Sequence of chain 2.A:
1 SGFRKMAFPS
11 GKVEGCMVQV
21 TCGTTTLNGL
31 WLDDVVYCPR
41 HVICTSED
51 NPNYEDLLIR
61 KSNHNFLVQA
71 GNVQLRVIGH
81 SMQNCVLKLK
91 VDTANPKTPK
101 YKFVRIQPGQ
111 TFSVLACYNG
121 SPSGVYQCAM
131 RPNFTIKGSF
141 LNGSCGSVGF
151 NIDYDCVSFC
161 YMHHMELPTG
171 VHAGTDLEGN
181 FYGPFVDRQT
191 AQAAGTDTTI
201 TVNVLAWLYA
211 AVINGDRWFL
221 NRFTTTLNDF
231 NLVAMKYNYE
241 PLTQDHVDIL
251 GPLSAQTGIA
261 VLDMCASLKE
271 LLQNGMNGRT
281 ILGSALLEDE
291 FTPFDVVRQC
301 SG

The small molecule below binds the protein below.
Small molecule (SMILES): O=Cc1cccs1

Binding-site contacts:
Ligand atom O1 contacts residue HIS164 of chain 2.A at 3.3 Å (h-bond).
Ligand atom C4 contacts residue HIS164 of chain 2.A at 3.5 Å.
Ligand atom C6 contacts residue HIS41 of chain 2.A at 3.7 Å.
Ligand atom C2 contacts residue LEU27 of chain 2.A at 4.3 Å (hydrophobic).
Ligand atom C2 contacts residue HIS164 of chain 2.A at 3.1 Å.
Ligand atom C3 contacts residue HIS164 of chain 2.A at 2.9 Å.
Ligand atom S7 contacts residue HIS41 of chain 2.A at 3.5 Å.
Ligand atom O1 contacts residue CYS145 of chain 2.A at 2.5 Å (h-bond).
Ligand atom O1 contacts residue HIS41 of chain 2.A at 4.0 Å.
Ligand atom C4 contacts residue HIS41 of chain 2.A at 3.6 Å.
Ligand atom C3 contacts residue HIS41 of chain 2.A at 3.4 Å.
Ligand atom O1 contacts residue LEU27 of chain 2.A at 4.2 Å.
Ligand atom C5 contacts residue HIS164 of chain 2.A at 4.1 Å.
Ligand atom C2 contacts residue CYS145 of chain 2.A at 1.8 Å (hydrophobic).
Ligand atom S7 contacts residue HIS164 of chain 2.A at 3.1 Å (h-bond).
Ligand atom C2 contacts residue PRO39 of chain 2.A at 4.4 Å (hydrophobic).
Ligand atom C2 contacts residue HIS41 of chain 2.A at 3.6 Å.
Ligand atom S7 contacts residue CYS145 of chain 2.A at 4.2 Å.
Ligand atom C5 contacts residue MET165 of chain 2.A at 4.3 Å (hydrophobic).
Ligand atom C6 contacts residue HIS164 of chain 2.A at 3.9 Å.
Ligand atom C3 contacts residue CYS145 of chain 2.A at 2.8 Å (hydrophobic).
Ligand atom O1 contacts residue PRO39 of chain 2.A at 3.4 Å.
Ligand atom C5 contacts residue HIS41 of chain 2.A at 3.7 Å.
Ligand atom C6 contacts residue MET165 of chain 2.A at 3.4 Å (hydrophobic).
Ligand atom O1 contacts residue HIS163 of chain 2.A at 3.9 Å.
Ligand atom S7 contacts residue MET165 of chain 2.A at 4.3 Å.
Ligand atom C4 contacts residue CYS145 of chain 2.A at 3.3 Å (hydrophobic).